Binding-site contacts:
Ligand atom O2S contacts residue GLY222 of chain 31.A at 3.4 Å (h-bond).
Ligand atom C2 contacts residue TRP374 of chain 31.A at 4.0 Å (hydrophobic).
Ligand atom C3 contacts residue ASP229 of chain 31.A at 4.4 Å.
Ligand atom O3S contacts residue ARG224 of chain 31.A at 3.8 Å.
Ligand atom S1 contacts residue ARG224 of chain 31.A at 4.0 Å.
Ligand atom S1 contacts residue TRP374 of chain 31.A at 4.4 Å.
Ligand atom C3 contacts residue TRP374 of chain 31.A at 4.0 Å (hydrophobic).
Ligand atom O2S contacts residue LYS215 of chain 31.A at 3.1 Å (salt-bridge).
Ligand atom S1 contacts residue LYS215 of chain 31.A at 4.1 Å.
Ligand atom C1 contacts residue ARG224 of chain 31.A at 4.1 Å.
Ligand atom O1S contacts residue TRP374 of chain 31.A at 4.0 Å.
Ligand atom C2 contacts residue ARG224 of chain 31.A at 4.0 Å.
Ligand atom O1S contacts residue PHE223 of chain 31.A at 3.2 Å.
Ligand atom N1 contacts residue TRP374 of chain 31.A at 3.5 Å.
Ligand atom O1S contacts residue LYS215 of chain 31.A at 3.9 Å.
Ligand atom C1 contacts residue TRP374 of chain 31.A at 3.3 Å (hydrophobic).
Ligand atom S1 contacts residue GLY222 of chain 31.A at 3.8 Å.
Ligand atom O1S contacts residue ARG224 of chain 31.A at 2.9 Å (salt-bridge).
Ligand atom O1S contacts residue GLY222 of chain 31.A at 3.0 Å (h-bond).

A protein and the small-molecule ligand that binds it are described below.
Small molecule (SMILES): CCCCCCCCCCCC[N+](C)(C)CCCS(=O)(=O)O

Sequence of chain 31.A:
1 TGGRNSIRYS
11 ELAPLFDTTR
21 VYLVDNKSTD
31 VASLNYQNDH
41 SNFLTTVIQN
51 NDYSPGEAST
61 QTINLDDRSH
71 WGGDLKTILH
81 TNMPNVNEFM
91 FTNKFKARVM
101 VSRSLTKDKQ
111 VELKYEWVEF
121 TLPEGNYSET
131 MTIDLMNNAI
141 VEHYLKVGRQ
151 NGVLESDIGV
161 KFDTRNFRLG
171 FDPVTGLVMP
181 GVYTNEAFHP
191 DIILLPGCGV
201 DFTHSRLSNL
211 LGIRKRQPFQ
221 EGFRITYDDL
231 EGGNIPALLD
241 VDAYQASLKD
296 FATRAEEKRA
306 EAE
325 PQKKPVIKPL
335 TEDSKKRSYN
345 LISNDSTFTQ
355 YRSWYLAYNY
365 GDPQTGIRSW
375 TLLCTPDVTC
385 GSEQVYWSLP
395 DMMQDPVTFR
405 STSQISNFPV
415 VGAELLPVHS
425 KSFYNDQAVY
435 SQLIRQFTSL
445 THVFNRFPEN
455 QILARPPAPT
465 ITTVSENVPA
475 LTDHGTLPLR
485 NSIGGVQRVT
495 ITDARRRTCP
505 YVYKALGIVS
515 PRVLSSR